Binding-site contacts:
Ligand atom C7 contacts residue TYR64 of chain 1.D at 3.9 Å (hydrophobic).
Ligand atom C15 contacts residue TYR197 of chain 1.C at 3.6 Å (hydrophobic).
Ligand atom C32 contacts residue TYR64 of chain 1.D at 3.4 Å (hydrophobic).
Ligand atom C47 contacts residue SER155 of chain 1.C at 3.1 Å.
Ligand atom C48 contacts residue TYR204 of chain 1.C at 3.6 Å (hydrophobic).
Ligand atom O37 contacts residue TYR64 of chain 1.D at 3.8 Å.
Ligand atom O37 contacts residue THR45 of chain 1.D at 3.7 Å.
Ligand atom C45 contacts residue SER175 of chain 1.D at 4.1 Å.
Ligand atom C46 contacts residue GLN47 of chain 1.D at 3.5 Å.
Ligand atom C36 contacts residue TYR102 of chain 1.C at 3.8 Å (hydrophobic).
Ligand atom C18 contacts residue TYR197 of chain 1.C at 3.6 Å (hydrophobic).
Ligand atom C44 contacts residue SER176 of chain 1.D at 3.7 Å.
Ligand atom C36 contacts residue TRP156 of chain 1.C at 4.0 Å (hydrophobic).
Ligand atom C8 contacts residue TYR64 of chain 1.D at 3.8 Å (hydrophobic).
Ligand atom C13 contacts residue TYR204 of chain 1.C at 4.1 Å (hydrophobic).
Ligand atom O42 contacts residue LYS152 of chain 1.C at 3.9 Å.
Ligand atom C44 contacts residue SER175 of chain 1.D at 3.1 Å.
Ligand atom C43 contacts residue TRP156 of chain 1.C at 3.6 Å (hydrophobic).
Ligand atom C14 contacts residue TYR204 of chain 1.C at 3.9 Å (hydrophobic).
Ligand atom C7 contacts residue ILE127 of chain 1.D at 4.0 Å (hydrophobic).
Ligand atom C2 contacts residue TRP156 of chain 1.C at 3.1 Å (hydrophobic).
Ligand atom C47 contacts residue TRP156 of chain 1.C at 3.5 Å (hydrophobic).
Ligand atom C48 contacts residue CYS199 of chain 1.C at 3.9 Å (hydrophobic).
Ligand atom C26 contacts residue LYS152 of chain 1.C at 4.0 Å.
Ligand atom C33 contacts residue TYR102 of chain 1.C at 3.7 Å (hydrophobic).
Ligand atom C17 contacts residue SER176 of chain 1.D at 3.5 Å.
Ligand atom C31 contacts residue TYR64 of chain 1.D at 3.5 Å (hydrophobic).
Ligand atom C34 contacts residue TYR102 of chain 1.C at 3.6 Å (hydrophobic).
Ligand atom O39 contacts residue TYR204 of chain 1.C at 3.8 Å.
Ligand atom C19 contacts residue SER176 of chain 1.D at 3.4 Å.
Ligand atom C48 contacts residue CYS200 of chain 1.C at 4.0 Å (hydrophobic).
Ligand atom O11 contacts residue SER176 of chain 1.D at 4.1 Å.
Ligand atom C38 contacts residue GLN66 of chain 1.D at 3.0 Å.
Ligand atom N20 contacts residue SER176 of chain 1.D at 4.0 Å.
Ligand atom N1 contacts residue TRP156 of chain 1.C at 3.6 Å.
Ligand atom C47 contacts residue TYR102 of chain 1.C at 3.5 Å (hydrophobic).
Ligand atom C38 contacts residue THR45 of chain 1.D at 3.4 Å.
Ligand atom C3 contacts residue TRP156 of chain 1.C at 3.5 Å (hydrophobic).
Ligand atom O29 contacts residue SER176 of chain 1.D at 3.6 Å (h-bond).
Ligand atom O40 contacts residue LYS152 of chain 1.C at 3.7 Å.

Sequence of chain 1.C:
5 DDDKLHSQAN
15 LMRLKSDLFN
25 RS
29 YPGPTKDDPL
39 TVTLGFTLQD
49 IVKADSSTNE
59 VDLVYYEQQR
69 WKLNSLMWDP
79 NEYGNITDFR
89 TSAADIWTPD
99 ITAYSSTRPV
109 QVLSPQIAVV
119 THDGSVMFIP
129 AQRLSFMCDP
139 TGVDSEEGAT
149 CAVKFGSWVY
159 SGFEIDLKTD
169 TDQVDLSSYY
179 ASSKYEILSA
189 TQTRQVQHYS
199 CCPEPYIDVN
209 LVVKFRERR

Sequence of chain 1.D:
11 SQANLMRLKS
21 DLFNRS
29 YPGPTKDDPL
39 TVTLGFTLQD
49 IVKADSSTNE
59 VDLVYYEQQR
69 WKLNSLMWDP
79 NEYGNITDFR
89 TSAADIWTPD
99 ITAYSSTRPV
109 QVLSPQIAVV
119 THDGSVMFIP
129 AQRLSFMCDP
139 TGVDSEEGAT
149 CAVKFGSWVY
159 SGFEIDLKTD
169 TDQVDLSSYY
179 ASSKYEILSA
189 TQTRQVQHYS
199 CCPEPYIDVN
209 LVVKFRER

This protein binds this small molecule.
Small molecule (SMILES): COc1ccc2cc1Oc1cc3c(cc1OC)CC[N+](C)(C)[C@H]3Cc1ccc(cc1)Oc1c(OC)c(OC)cc3c1[C@@H](C2)[N+](C)(C)CC3